Sequence of chain 1.A:
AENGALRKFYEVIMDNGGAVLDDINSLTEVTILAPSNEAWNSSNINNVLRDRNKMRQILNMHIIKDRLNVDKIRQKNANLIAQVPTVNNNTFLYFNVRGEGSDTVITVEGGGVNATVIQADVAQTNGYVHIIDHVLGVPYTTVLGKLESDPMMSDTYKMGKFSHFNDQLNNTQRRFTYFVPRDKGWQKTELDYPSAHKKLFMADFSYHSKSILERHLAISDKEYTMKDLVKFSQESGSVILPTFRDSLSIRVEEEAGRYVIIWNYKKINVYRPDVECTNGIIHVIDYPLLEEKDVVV

A protein and the small-molecule ligand that binds it are described below.
Small molecule (SMILES): CC(=O)N[C@H]1[C@H](O[C@H]2[C@H](O)[C@@H](NC(C)=O)CO[C@@H]2CO)O[C@H](CO)[C@@H](O)[C@@H]1O

Binding-site contacts:
Ligand atom C8 contacts residue TYR112 of chain 1.A at 3.7 Å (hydrophobic).
Ligand atom N2 contacts residue ASN114 of chain 1.A at 4.0 Å.
Ligand atom O5 contacts residue ARG116 of chain 1.A at 4.1 Å.
Ligand atom C6 contacts residue SER167 of chain 1.A at 3.9 Å.
Ligand atom C3 contacts residue THR125 of chain 1.A at 3.5 Å.
Ligand atom C7 contacts residue ASN132 of chain 1.A at 3.5 Å.
Ligand atom C8 contacts residue ARG116 of chain 1.A at 4.1 Å.
Ligand atom O7 contacts residue ASN132 of chain 1.A at 3.7 Å.
Ligand atom O5 contacts residue ASN114 of chain 1.A at 3.5 Å (h-bond).
Ligand atom N2 contacts residue ASN132 of chain 1.A at 2.9 Å (h-bond).
Ligand atom O6 contacts residue ARG116 of chain 1.A at 3.2 Å.
Ligand atom O6 contacts residue SER167 of chain 1.A at 2.9 Å (h-bond).
Ligand atom C2 contacts residue ARG116 of chain 1.A at 3.6 Å.
Ligand atom C5 contacts residue ASN132 of chain 1.A at 3.7 Å.
Ligand atom C7 contacts residue ARG116 of chain 1.A at 3.2 Å.
Ligand atom C3 contacts residue ASN132 of chain 1.A at 3.8 Å.
Ligand atom C2 contacts residue ASN132 of chain 1.A at 2.5 Å.
Ligand atom O5 contacts residue ASN132 of chain 1.A at 2.4 Å (h-bond).
Ligand atom C3 contacts residue ASN114 of chain 1.A at 3.9 Å.
Ligand atom C1 contacts residue ASN132 of chain 1.A at 1.4 Å.
Ligand atom C7 contacts residue ASN114 of chain 1.A at 4.1 Å.
Ligand atom C8 contacts residue ASN114 of chain 1.A at 3.7 Å.
Ligand atom O3 contacts residue ASN114 of chain 1.A at 2.9 Å (h-bond).
Ligand atom C8 contacts residue THR125 of chain 1.A at 3.9 Å.
Ligand atom O5 contacts residue SER167 of chain 1.A at 3.5 Å (h-bond).
Ligand atom O6 contacts residue ASN114 of chain 1.A at 3.0 Å (h-bond).
Ligand atom N2 contacts residue ARG116 of chain 1.A at 3.9 Å.
Ligand atom O7 contacts residue ARG116 of chain 1.A at 2.5 Å (salt-bridge).
Ligand atom C6 contacts residue ASN114 of chain 1.A at 3.5 Å.
Ligand atom C8 contacts residue GLU127 of chain 1.A at 3.8 Å.
Ligand atom N2 contacts residue THR125 of chain 1.A at 2.8 Å (h-bond).
Ligand atom O5 contacts residue PRO169 of chain 1.A at 4.1 Å.
Ligand atom C4 contacts residue PRO169 of chain 1.A at 4.0 Å (hydrophobic).
Ligand atom C1 contacts residue THR125 of chain 1.A at 4.0 Å.
Ligand atom C8 contacts residue VAL126 of chain 1.A at 4.2 Å (hydrophobic).
Ligand atom O3 contacts residue THR125 of chain 1.A at 3.9 Å.
Ligand atom C7 contacts residue THR125 of chain 1.A at 3.8 Å.
Ligand atom O3 contacts residue PRO169 of chain 1.A at 3.8 Å.
Ligand atom C2 contacts residue THR125 of chain 1.A at 3.6 Å.
Ligand atom O7 contacts residue PRO169 of chain 1.A at 4.1 Å.